Sequence of chain 1.B:
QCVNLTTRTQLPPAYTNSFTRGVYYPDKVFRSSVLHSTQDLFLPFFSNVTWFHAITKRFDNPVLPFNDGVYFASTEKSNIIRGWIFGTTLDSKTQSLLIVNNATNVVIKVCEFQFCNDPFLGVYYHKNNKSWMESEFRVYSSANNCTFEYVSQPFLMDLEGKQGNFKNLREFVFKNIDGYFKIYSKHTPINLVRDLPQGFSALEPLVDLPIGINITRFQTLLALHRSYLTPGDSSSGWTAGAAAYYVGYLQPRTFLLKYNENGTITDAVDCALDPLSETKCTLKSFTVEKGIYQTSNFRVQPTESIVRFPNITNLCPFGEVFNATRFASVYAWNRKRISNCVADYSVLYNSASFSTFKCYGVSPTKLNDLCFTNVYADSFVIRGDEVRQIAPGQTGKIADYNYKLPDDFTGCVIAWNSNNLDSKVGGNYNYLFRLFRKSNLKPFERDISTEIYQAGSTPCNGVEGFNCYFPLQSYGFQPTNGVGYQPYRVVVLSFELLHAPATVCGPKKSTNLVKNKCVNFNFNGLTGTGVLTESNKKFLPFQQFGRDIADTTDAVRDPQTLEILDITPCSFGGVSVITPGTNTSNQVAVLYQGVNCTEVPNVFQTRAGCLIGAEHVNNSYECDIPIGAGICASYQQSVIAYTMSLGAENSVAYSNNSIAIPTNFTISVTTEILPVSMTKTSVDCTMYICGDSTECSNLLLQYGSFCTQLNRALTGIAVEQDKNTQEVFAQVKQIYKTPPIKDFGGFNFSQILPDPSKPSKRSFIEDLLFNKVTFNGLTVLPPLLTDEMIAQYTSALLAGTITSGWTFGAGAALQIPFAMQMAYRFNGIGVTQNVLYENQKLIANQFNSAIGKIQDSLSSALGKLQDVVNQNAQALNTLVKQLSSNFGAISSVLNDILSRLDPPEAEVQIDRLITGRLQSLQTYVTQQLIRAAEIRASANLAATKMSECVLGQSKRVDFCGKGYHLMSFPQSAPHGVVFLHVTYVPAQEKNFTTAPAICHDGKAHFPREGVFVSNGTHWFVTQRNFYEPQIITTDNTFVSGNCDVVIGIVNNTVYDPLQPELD

The protein below binds the small molecule below.
Small molecule (SMILES): CC(=O)N[C@@H]1[C@@H](O)[C@H](O)[C@@H](CO)O[C@H]1O

Sequence of chain 1.A:
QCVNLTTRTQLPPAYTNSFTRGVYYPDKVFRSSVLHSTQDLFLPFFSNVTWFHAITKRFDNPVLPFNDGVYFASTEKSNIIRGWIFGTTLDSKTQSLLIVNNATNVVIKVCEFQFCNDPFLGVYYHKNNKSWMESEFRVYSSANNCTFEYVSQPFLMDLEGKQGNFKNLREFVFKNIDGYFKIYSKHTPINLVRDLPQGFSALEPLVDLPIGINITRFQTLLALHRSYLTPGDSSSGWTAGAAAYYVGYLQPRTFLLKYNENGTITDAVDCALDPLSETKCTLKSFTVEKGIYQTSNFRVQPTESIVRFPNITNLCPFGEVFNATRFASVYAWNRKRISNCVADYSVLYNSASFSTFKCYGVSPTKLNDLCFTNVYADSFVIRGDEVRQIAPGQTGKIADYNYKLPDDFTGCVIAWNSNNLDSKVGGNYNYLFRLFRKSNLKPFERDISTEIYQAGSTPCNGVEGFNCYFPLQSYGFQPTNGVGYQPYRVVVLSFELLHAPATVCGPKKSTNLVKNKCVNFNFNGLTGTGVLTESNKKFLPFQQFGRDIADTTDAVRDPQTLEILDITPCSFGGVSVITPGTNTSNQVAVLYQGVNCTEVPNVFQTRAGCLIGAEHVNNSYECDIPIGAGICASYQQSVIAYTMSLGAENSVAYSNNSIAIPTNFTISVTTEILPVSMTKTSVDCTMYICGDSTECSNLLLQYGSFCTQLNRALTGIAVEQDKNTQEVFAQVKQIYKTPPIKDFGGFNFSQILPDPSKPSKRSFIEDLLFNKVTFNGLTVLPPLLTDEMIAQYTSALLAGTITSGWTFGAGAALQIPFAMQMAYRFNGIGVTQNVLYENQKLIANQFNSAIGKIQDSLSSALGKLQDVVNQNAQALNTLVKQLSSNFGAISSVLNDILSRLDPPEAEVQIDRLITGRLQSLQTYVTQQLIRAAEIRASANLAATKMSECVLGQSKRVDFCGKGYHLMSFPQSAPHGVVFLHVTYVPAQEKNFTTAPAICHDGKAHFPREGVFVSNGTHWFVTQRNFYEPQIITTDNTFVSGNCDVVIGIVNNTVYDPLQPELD

Binding-site contacts:
Ligand atom C5 contacts residue ASN311 of chain 1.B at 3.7 Å.
Ligand atom C1 contacts residue LYS587 of chain 1.A at 4.4 Å.
Ligand atom N2 contacts residue ASN311 of chain 1.B at 2.9 Å (h-bond).
Ligand atom C4 contacts residue ASN311 of chain 1.B at 4.2 Å.
Ligand atom C7 contacts residue ASN309 of chain 1.B at 4.0 Å.
Ligand atom O5 contacts residue ASN311 of chain 1.B at 2.4 Å (h-bond).
Ligand atom C2 contacts residue GLU310 of chain 1.B at 4.2 Å.
Ligand atom C8 contacts residue ASN309 of chain 1.B at 3.7 Å.
Ligand atom N2 contacts residue GLU310 of chain 1.B at 3.2 Å (salt-bridge).
Ligand atom C7 contacts residue ASN311 of chain 1.B at 3.7 Å.
Ligand atom C6 contacts residue LYS587 of chain 1.A at 4.0 Å.
Ligand atom C2 contacts residue ASN311 of chain 1.B at 2.5 Å.
Ligand atom O7 contacts residue ASN309 of chain 1.B at 4.1 Å.
Ligand atom C5 contacts residue LYS587 of chain 1.A at 3.9 Å.
Ligand atom C3 contacts residue GLU310 of chain 1.B at 4.5 Å.
Ligand atom C8 contacts residue GLU310 of chain 1.B at 3.5 Å.
Ligand atom C3 contacts residue ASN311 of chain 1.B at 3.8 Å.
Ligand atom C7 contacts residue GLU310 of chain 1.B at 3.8 Å.
Ligand atom C1 contacts residue ASN311 of chain 1.B at 1.4 Å.
Ligand atom O7 contacts residue ASN311 of chain 1.B at 4.0 Å.
Ligand atom O5 contacts residue LYS587 of chain 1.A at 3.9 Å.